Sequence of chain 35.A:
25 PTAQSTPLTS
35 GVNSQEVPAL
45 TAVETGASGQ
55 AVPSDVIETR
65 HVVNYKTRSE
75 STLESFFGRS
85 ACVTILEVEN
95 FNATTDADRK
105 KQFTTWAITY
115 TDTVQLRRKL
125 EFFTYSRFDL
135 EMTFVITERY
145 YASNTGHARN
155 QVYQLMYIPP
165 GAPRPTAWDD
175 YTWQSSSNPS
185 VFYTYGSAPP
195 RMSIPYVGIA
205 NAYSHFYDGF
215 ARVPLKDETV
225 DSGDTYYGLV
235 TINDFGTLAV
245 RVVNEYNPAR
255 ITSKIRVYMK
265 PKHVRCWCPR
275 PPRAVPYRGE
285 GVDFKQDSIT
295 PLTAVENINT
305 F

Binding-site contacts:
Ligand atom C10 contacts residue TYR145 of chain 35.A at 3.6 Å (hydrophobic).
Ligand atom C11 contacts residue ARG143 of chain 35.A at 4.0 Å.
Ligand atom O1A contacts residue ALA146 of chain 35.A at 4.2 Å.
Ligand atom C1 contacts residue ALA146 of chain 35.A at 3.9 Å (hydrophobic).
Ligand atom O1A contacts residue PRO252 of chain 34.A at 3.3 Å.
Ligand atom C1 contacts residue PRO252 of chain 34.A at 4.1 Å (hydrophobic).
Ligand atom O1B contacts residue SER147 of chain 35.A at 3.1 Å (h-bond).
Ligand atom O4 contacts residue TYR145 of chain 35.A at 4.2 Å.
Ligand atom C6 contacts residue ALA146 of chain 35.A at 4.2 Å (hydrophobic).
Ligand atom C10 contacts residue TYR250 of chain 34.A at 3.5 Å (hydrophobic).
Ligand atom O10 contacts residue TYR250 of chain 34.A at 2.7 Å (h-bond).
Ligand atom C1 contacts residue SER147 of chain 35.A at 3.6 Å.
Ligand atom C8 contacts residue ALA146 of chain 35.A at 4.4 Å (hydrophobic).
Ligand atom C9 contacts residue TYR145 of chain 35.A at 4.2 Å (hydrophobic).
Ligand atom C7 contacts residue TYR145 of chain 35.A at 3.8 Å (hydrophobic).
Ligand atom C11 contacts residue TYR145 of chain 35.A at 3.7 Å (hydrophobic).
Ligand atom O1A contacts residue SER147 of chain 35.A at 2.8 Å (h-bond).
Ligand atom O1B contacts residue ALA146 of chain 35.A at 3.2 Å.
Ligand atom C5 contacts residue TYR145 of chain 35.A at 3.3 Å (hydrophobic).
Ligand atom N5 contacts residue TYR145 of chain 35.A at 2.6 Å (h-bond).
Ligand atom O4 contacts residue ASN251 of chain 34.A at 4.2 Å.
Ligand atom C6 contacts residue TYR145 of chain 35.A at 3.4 Å (hydrophobic).
Ligand atom C4 contacts residue PRO252 of chain 34.A at 3.8 Å (hydrophobic).
Ligand atom C11 contacts residue TYR250 of chain 34.A at 3.7 Å (hydrophobic).
Ligand atom C4 contacts residue TYR145 of chain 35.A at 3.6 Å (hydrophobic).
Ligand atom O8 contacts residue ALA146 of chain 35.A at 3.3 Å.
Ligand atom O4 contacts residue PRO252 of chain 34.A at 3.8 Å.
Ligand atom C3 contacts residue PRO252 of chain 34.A at 3.9 Å (hydrophobic).
Ligand atom O4 contacts residue TYR250 of chain 34.A at 3.4 Å.
Ligand atom N5 contacts residue TYR250 of chain 34.A at 4.4 Å.
Ligand atom O1B contacts residue ASN148 of chain 35.A at 4.3 Å.

A small-molecule ligand and the protein it binds are described below.
Small molecule (SMILES): CC(=O)N[C@H]1[C@H]([C@H](O)[C@H](O)CO)O[C@@](O)(C(=O)O)C[C@@H]1O

Sequence of chain 34.A:
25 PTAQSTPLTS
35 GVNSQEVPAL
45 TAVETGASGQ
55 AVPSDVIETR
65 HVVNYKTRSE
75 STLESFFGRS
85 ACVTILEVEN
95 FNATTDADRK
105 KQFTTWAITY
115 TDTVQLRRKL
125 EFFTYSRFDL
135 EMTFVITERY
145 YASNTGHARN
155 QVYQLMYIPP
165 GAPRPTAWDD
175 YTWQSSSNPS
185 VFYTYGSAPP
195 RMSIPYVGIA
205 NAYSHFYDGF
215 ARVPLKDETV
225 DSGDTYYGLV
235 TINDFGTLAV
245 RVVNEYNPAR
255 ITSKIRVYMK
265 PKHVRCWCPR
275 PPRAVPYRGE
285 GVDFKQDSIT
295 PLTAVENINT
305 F